Binding-site contacts:
Ligand atom C5 contacts residue ASN830 of chain 1.A at 3.7 Å.
Ligand atom O5 contacts residue GLN833 of chain 1.A at 4.2 Å.
Ligand atom O5 contacts residue SER832 of chain 1.A at 3.4 Å (h-bond).
Ligand atom N2 contacts residue ASN830 of chain 1.A at 2.9 Å (h-bond).
Ligand atom C3 contacts residue ASN830 of chain 1.A at 3.8 Å.
Ligand atom C1 contacts residue SER832 of chain 1.A at 3.4 Å.
Ligand atom C7 contacts residue ASN830 of chain 1.A at 3.4 Å.
Ligand atom C6 contacts residue SER832 of chain 1.A at 4.2 Å.
Ligand atom O6 contacts residue GLN833 of chain 1.A at 4.3 Å.
Ligand atom C4 contacts residue ASN830 of chain 1.A at 4.2 Å.
Ligand atom O7 contacts residue ASN830 of chain 1.A at 3.5 Å (h-bond).
Ligand atom C1 contacts residue ASN830 of chain 1.A at 1.4 Å.
Ligand atom C5 contacts residue SER832 of chain 1.A at 3.6 Å.
Ligand atom C6 contacts residue GLN833 of chain 1.A at 3.6 Å.
Ligand atom C2 contacts residue ASN830 of chain 1.A at 2.5 Å.
Ligand atom C8 contacts residue ASN830 of chain 1.A at 4.4 Å.
Ligand atom C5 contacts residue GLN833 of chain 1.A at 4.3 Å.
Ligand atom O5 contacts residue ASN830 of chain 1.A at 2.4 Å (h-bond).

The protein below binds the small molecule below.
Small molecule (SMILES): CC(=O)N[C@@H]1[C@@H](O)[C@H](O)[C@@H](CO)O[C@H]1O

Sequence of chain 1.A:
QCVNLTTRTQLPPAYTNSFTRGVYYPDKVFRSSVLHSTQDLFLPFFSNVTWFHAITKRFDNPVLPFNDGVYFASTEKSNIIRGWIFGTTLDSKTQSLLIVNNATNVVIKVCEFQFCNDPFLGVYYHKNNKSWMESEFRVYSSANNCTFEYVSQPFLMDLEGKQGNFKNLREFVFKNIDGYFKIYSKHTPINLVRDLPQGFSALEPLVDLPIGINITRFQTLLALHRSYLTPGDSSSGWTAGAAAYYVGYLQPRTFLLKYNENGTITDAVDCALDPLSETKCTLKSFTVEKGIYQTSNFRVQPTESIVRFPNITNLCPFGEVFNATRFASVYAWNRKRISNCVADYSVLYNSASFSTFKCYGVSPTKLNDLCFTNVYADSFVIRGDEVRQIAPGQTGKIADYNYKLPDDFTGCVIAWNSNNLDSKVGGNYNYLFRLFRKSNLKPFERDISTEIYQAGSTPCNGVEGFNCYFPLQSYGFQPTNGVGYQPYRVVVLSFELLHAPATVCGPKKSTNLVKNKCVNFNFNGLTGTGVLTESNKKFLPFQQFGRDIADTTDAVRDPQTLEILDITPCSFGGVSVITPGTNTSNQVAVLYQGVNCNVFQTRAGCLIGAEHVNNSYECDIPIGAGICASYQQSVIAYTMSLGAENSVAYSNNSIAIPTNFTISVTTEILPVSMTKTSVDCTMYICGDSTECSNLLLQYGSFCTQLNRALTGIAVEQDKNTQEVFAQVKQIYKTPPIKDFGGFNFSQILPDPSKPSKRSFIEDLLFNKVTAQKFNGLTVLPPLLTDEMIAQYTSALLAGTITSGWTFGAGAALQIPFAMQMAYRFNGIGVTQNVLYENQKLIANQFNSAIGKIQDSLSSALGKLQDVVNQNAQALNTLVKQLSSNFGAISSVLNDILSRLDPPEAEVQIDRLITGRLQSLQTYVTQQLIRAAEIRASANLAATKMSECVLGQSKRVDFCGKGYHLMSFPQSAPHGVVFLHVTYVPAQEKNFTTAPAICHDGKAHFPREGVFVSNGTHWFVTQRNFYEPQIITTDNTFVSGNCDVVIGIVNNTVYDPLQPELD